The small molecule below binds the protein below.
Small molecule (SMILES): CC(=O)O[C@H]1[C@H]2[C@H]([C@@H]3[C@@H](O)[C@@H]4[C@H]([C@H](C)C[C@]5(O)OC(=O)[C@@](C)(O)[C@]45C)[C@@]3(C)[C@H]1OC(C)=O)[C@@H](O)C(=O)[C@H]1C[C@@H]3O[C@@H]3[C@H](OC(C)=O)[C@]21C

Sequence of chain 1.F:
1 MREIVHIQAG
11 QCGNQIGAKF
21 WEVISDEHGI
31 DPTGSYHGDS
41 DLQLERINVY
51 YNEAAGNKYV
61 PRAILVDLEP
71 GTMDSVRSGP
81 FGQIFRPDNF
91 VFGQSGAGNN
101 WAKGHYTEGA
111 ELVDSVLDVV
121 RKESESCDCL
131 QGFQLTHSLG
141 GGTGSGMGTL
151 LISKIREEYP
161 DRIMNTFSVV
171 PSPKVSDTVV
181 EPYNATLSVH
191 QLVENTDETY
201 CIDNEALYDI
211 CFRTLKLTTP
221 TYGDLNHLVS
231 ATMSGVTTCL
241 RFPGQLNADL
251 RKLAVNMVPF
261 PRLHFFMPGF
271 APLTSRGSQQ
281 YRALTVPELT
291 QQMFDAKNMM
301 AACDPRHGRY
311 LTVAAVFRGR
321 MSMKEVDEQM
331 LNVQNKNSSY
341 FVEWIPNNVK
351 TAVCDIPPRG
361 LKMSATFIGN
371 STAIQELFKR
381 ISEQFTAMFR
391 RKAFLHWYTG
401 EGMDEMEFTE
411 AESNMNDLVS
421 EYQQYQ

Binding-site contacts:
Ligand atom OBS contacts residue ASP224 of chain 1.F at 4.3 Å.
Ligand atom CBG contacts residue ASP224 of chain 1.F at 2.8 Å.
Ligand atom CBL contacts residue HIS227 of chain 1.F at 3.9 Å.
Ligand atom OAH contacts residue ARG276 of chain 1.F at 3.2 Å (salt-bridge).
Ligand atom CBM contacts residue LEU217 of chain 1.F at 4.4 Å (hydrophobic).
Ligand atom OBK contacts residue LEU361 of chain 1.F at 4.1 Å.
Ligand atom CAO contacts residue LEU215 of chain 1.F at 3.7 Å (hydrophobic).
Ligand atom CBM contacts residue ASP224 of chain 1.F at 2.9 Å.
Ligand atom CBF contacts residue ASP224 of chain 1.F at 1.8 Å.
Ligand atom OBJ contacts residue THR221 of chain 1.F at 4.4 Å.
Ligand atom CBI contacts residue ASP224 of chain 1.F at 3.8 Å.
Ligand atom CAP contacts residue THR274 of chain 1.F at 3.8 Å.
Ligand atom CAN contacts residue LEU273 of chain 1.F at 3.6 Å (hydrophobic).
Ligand atom CAT contacts residue HIS227 of chain 1.F at 4.3 Å.
Ligand atom CBN contacts residue ARG276 of chain 1.F at 4.0 Å.
Ligand atom CAP contacts residue LEU215 of chain 1.F at 3.8 Å (hydrophobic).
Ligand atom CBE contacts residue ASP224 of chain 1.F at 3.0 Å.
Ligand atom CAI contacts residue ARG359 of chain 1.F at 3.7 Å.
Ligand atom CAE contacts residue GLY360 of chain 1.F at 4.3 Å.
Ligand atom OBJ contacts residue ASP224 of chain 1.F at 3.1 Å (salt-bridge).
Ligand atom OAG contacts residue ASP224 of chain 1.F at 4.2 Å.
Ligand atom OAG contacts residue HIS227 of chain 1.F at 4.0 Å.
Ligand atom OBQ contacts residue LYS19 of chain 1.F at 3.3 Å (salt-bridge).
Ligand atom CBI contacts residue GLY223 of chain 1.F at 4.0 Å.
Ligand atom CBR contacts residue ARG276 of chain 1.F at 3.7 Å.
Ligand atom OBJ contacts residue GLY223 of chain 1.F at 4.3 Å.
Ligand atom CBL contacts residue ASP224 of chain 1.F at 3.5 Å.
Ligand atom CBL contacts residue GLY223 of chain 1.F at 4.1 Å.
Ligand atom CAL contacts residue ARG276 of chain 1.F at 4.4 Å.
Ligand atom CBI contacts residue LYS19 of chain 1.F at 4.5 Å.
Ligand atom CAE contacts residue ARG359 of chain 1.F at 4.2 Å.
Ligand atom CBD contacts residue ASP224 of chain 1.F at 4.0 Å.
Ligand atom OBV contacts residue ASP224 of chain 1.F at 4.0 Å.
Ligand atom OBS contacts residue LYS19 of chain 1.F at 3.8 Å.
Ligand atom CBH contacts residue ASP224 of chain 1.F at 4.0 Å.
Ligand atom CBH contacts residue LYS19 of chain 1.F at 4.4 Å.
Ligand atom CBB contacts residue ASP224 of chain 1.F at 4.4 Å.
Ligand atom CBC contacts residue ASP224 of chain 1.F at 3.6 Å.
Ligand atom OBS contacts residue GLY223 of chain 1.F at 3.5 Å.
Ligand atom OAF contacts residue PRO272 of chain 1.F at 4.1 Å.